Binding-site contacts:
Ligand atom C4 contacts residue LEU217 of chain 1.A at 3.8 Å (hydrophobic).
Ligand atom C5 contacts residue CYS212 of chain 1.A at 4.2 Å (hydrophobic).
Ligand atom C1 contacts residue LEU217 of chain 1.A at 3.7 Å (hydrophobic).
Ligand atom C6 contacts residue ALA229 of chain 1.A at 3.9 Å (hydrophobic).
Ligand atom C6 contacts residue ARG227 of chain 1.A at 3.6 Å.
Ligand atom C6 contacts residue PHE228 of chain 1.A at 3.8 Å (hydrophobic).
Ligand atom C1 contacts residue ARG227 of chain 1.A at 3.1 Å.
Ligand atom C2 contacts residue DMS1 of chain 1.D at 3.5 Å.
Ligand atom C3 contacts residue ARG227 of chain 1.A at 4.1 Å.
Ligand atom N1 contacts residue SER214 of chain 1.A at 4.1 Å.
Ligand atom C7 contacts residue PHE228 of chain 1.A at 4.2 Å (hydrophobic).
Ligand atom C4 contacts residue SER214 of chain 1.A at 3.7 Å.
Ligand atom O1 contacts residue DMS1 of chain 1.D at 3.8 Å.
Ligand atom C6 contacts residue LEU216 of chain 1.A at 3.6 Å (hydrophobic).
Ligand atom C3 contacts residue SER214 of chain 1.A at 3.6 Å.
Ligand atom C7 contacts residue ARG227 of chain 1.A at 3.7 Å.
Ligand atom C4 contacts residue DMS1 of chain 1.D at 4.0 Å.
Ligand atom C3 contacts residue DMS1 of chain 1.D at 4.2 Å.
Ligand atom C8 contacts residue ARG227 of chain 1.A at 4.1 Å.
Ligand atom C2 contacts residue ARG227 of chain 1.A at 4.1 Å.
Ligand atom C4 contacts residue CYS212 of chain 1.A at 4.2 Å (hydrophobic).
Ligand atom C4 contacts residue ARG227 of chain 1.A at 4.3 Å.
Ligand atom C5 contacts residue LEU217 of chain 1.A at 3.6 Å (hydrophobic).
Ligand atom C6 contacts residue GLY215 of chain 1.A at 3.9 Å.
Ligand atom C5 contacts residue LEU216 of chain 1.A at 3.7 Å (hydrophobic).
Ligand atom O2 contacts residue SER214 of chain 1.A at 4.4 Å.
Ligand atom C5 contacts residue ARG227 of chain 1.A at 4.1 Å.
Ligand atom C7 contacts residue SER214 of chain 1.A at 4.2 Å.
Ligand atom N1 contacts residue DMS1 of chain 1.D at 3.6 Å (h-bond).
Ligand atom C7 contacts residue ALA229 of chain 1.A at 3.8 Å (hydrophobic).
Ligand atom C5 contacts residue GLY215 of chain 1.A at 3.8 Å.
Ligand atom C1 contacts residue DMS1 of chain 1.D at 3.7 Å.
Ligand atom N1 contacts residue ARG227 of chain 1.A at 4.4 Å.
Ligand atom C5 contacts residue SER214 of chain 1.A at 4.0 Å.
Ligand atom C8 contacts residue SER214 of chain 1.A at 3.9 Å.
Ligand atom C6 contacts residue SER214 of chain 1.A at 4.1 Å.

This small molecule binds to this protein.
Small molecule (SMILES): CC(=O)Nc1ccccc1O

Sequence of chain 1.A:
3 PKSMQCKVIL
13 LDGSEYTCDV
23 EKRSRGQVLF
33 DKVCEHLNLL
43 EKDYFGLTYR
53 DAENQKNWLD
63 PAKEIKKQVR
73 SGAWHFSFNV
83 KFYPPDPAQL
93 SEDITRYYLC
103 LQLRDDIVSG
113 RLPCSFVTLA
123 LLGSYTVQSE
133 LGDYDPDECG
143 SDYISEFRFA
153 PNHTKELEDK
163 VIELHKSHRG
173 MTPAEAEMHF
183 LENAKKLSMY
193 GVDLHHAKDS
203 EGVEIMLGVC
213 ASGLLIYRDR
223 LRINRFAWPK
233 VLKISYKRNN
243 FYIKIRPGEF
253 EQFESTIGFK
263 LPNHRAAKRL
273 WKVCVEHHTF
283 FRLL